Sequence of chain 1.D:
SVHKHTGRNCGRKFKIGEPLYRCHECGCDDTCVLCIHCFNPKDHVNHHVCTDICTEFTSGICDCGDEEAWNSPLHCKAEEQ

Binding-site contacts:
Ligand atom N contacts residue ASP64 of chain 1.D at 2.6 Å (salt-bridge).
Ligand atom CD contacts residue THR32 of chain 1.D at 3.7 Å.
Ligand atom CD contacts residue VAL34 of chain 1.D at 3.4 Å (hydrophobic).
Ligand atom CG contacts residue ASP64 of chain 1.D at 3.6 Å.
Ligand atom NH2 contacts residue ASP53 of chain 1.D at 2.5 Å (salt-bridge).
Ligand atom CZ contacts residue ALA70 of chain 1.D at 3.6 Å (hydrophobic).
Ligand atom O contacts residue THR32 of chain 1.D at 3.6 Å.
Ligand atom C contacts residue ILE62 of chain 1.D at 3.8 Å (hydrophobic).
Ligand atom NH1 contacts residue ARG23 of chain 1.D at 3.9 Å.
Ligand atom NH1 contacts residue ASP67 of chain 1.D at 2.6 Å (salt-bridge).
Ligand atom CZ contacts residue ASP53 of chain 1.D at 3.7 Å.
Ligand atom N contacts residue SER60 of chain 1.D at 2.8 Å (h-bond).
Ligand atom NH1 contacts residue ASP64 of chain 1.D at 3.2 Å (salt-bridge).
Ligand atom N contacts residue ILE62 of chain 1.D at 2.9 Å (h-bond).
Ligand atom C contacts residue SER60 of chain 1.D at 3.7 Å.
Ligand atom CB contacts residue THR32 of chain 1.D at 3.3 Å.
Ligand atom CB contacts residue SER60 of chain 1.D at 3.2 Å.
Ligand atom NH1 contacts residue VAL34 of chain 1.D at 3.5 Å.
Ligand atom NH2 contacts residue ALA70 of chain 1.D at 3.8 Å.
Ligand atom CZ contacts residue ASP67 of chain 1.D at 3.7 Å.
Ligand atom CD contacts residue CYS33 of chain 1.D at 3.9 Å (hydrophobic).
Ligand atom CB contacts residue PHE58 of chain 1.D at 3.4 Å (hydrophobic).
Ligand atom CA contacts residue THR32 of chain 1.D at 3.1 Å.
Ligand atom N contacts residue THR32 of chain 1.D at 2.9 Å (h-bond).
Ligand atom CD contacts residue ASP31 of chain 1.D at 3.6 Å.
Ligand atom CA contacts residue SER60 of chain 1.D at 3.8 Å.
Ligand atom NE contacts residue ALA70 of chain 1.D at 4.0 Å.
Ligand atom CA contacts residue ASP64 of chain 1.D at 3.2 Å.
Ligand atom NE contacts residue CYS33 of chain 1.D at 3.7 Å.
Ligand atom CA contacts residue SER60 of chain 1.D at 3.6 Å.
Ligand atom CA contacts residue GLY61 of chain 1.D at 3.9 Å.
Ligand atom C contacts residue GLY61 of chain 1.D at 4.0 Å.
Ligand atom NH2 contacts residue ASP67 of chain 1.D at 3.9 Å.
Ligand atom O contacts residue ILE62 of chain 1.D at 2.9 Å (h-bond).
Ligand atom C contacts residue THR32 of chain 1.D at 3.4 Å.
Ligand atom CG contacts residue THR32 of chain 1.D at 3.8 Å.
Ligand atom NH1 contacts residue ALA70 of chain 1.D at 3.8 Å.
Ligand atom O contacts residue GLY61 of chain 1.D at 3.0 Å.
Ligand atom CA contacts residue ILE62 of chain 1.D at 3.7 Å (hydrophobic).
Ligand atom CD contacts residue ASP64 of chain 1.D at 3.4 Å.

The protein below binds the small molecule below.
Small molecule (SMILES): C[C@H](NC(=O)[C@H](C)NC(=O)[C@H](CCCN=C(N)N)NC(=O)[C@@H](N)CCCN=C(N)N)C(=O)O